Sequence of chain 46.C:
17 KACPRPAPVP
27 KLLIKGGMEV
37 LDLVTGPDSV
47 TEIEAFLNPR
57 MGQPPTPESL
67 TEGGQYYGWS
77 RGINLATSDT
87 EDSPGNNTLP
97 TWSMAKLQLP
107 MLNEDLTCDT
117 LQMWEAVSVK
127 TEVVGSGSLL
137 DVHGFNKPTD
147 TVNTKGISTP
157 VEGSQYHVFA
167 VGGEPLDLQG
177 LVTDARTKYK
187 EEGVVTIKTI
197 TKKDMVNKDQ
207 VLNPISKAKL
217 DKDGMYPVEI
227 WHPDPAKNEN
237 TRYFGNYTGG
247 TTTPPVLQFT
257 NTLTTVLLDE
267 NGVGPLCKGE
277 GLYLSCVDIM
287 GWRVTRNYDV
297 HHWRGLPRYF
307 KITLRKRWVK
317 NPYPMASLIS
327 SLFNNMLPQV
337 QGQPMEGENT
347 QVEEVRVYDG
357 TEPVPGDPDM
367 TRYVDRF

Sequence of chain 46.B:
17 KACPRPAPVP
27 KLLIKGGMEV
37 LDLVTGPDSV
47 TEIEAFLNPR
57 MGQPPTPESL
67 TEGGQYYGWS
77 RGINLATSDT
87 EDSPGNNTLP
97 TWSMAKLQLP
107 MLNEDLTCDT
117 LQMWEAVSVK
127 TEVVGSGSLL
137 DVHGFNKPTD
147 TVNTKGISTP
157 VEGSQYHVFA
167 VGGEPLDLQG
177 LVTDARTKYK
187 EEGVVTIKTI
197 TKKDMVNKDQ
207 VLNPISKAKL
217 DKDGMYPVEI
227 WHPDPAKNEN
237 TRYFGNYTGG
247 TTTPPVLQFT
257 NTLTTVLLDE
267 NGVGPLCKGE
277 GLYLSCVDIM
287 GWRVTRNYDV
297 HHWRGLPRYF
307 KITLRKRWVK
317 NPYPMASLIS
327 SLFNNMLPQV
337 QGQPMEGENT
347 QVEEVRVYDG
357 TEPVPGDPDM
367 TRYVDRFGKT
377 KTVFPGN

The protein below binds the small molecule below.
Small molecule (SMILES): CC(=O)N[C@H]1[C@H]([C@H](O)[C@H](O)CO)O[C@@](O[C@H]2[C@@H](O)[C@@H](CO)O[C@@H](O[C@H]3[C@H](O)[C@@H](O)[C@H](O)O[C@@H]3CO)[C@@H]2O)(C(=O)O)C[C@@H]1O

Binding-site contacts:
Ligand atom O3 contacts residue ASN80 of chain 46.B at 3.9 Å.
Ligand atom O1B contacts residue TYR72 of chain 46.B at 3.8 Å.
Ligand atom N5 contacts residue TYR72 of chain 46.B at 2.8 Å (h-bond).
Ligand atom O4 contacts residue GLY78 of chain 46.B at 3.1 Å.
Ligand atom O1A contacts residue ARG77 of chain 46.B at 3.2 Å (salt-bridge).
Ligand atom O4 contacts residue ILE79 of chain 46.B at 3.8 Å.
Ligand atom O4 contacts residue VAL296 of chain 46.B at 4.2 Å.
Ligand atom C2 contacts residue GLY78 of chain 46.B at 3.9 Å.
Ligand atom C1 contacts residue ARG77 of chain 46.B at 3.3 Å.
Ligand atom O3 contacts residue VAL296 of chain 46.B at 3.9 Å.
Ligand atom C5 contacts residue TYR72 of chain 46.B at 3.7 Å (hydrophobic).
Ligand atom C4 contacts residue HIS298 of chain 46.B at 3.5 Å.
Ligand atom O4 contacts residue ASN80 of chain 46.B at 4.3 Å.
Ligand atom C11 contacts residue ASP85 of chain 46.C at 3.7 Å.
Ligand atom O4 contacts residue HIS298 of chain 46.B at 3.1 Å (h-bond).
Ligand atom C5 contacts residue ASN93 of chain 46.B at 4.0 Å.
Ligand atom O6 contacts residue ASN93 of chain 46.B at 3.5 Å (h-bond).
Ligand atom C3 contacts residue GLY78 of chain 46.B at 3.8 Å.
Ligand atom C3 contacts residue HIS298 of chain 46.B at 3.5 Å.
Ligand atom C4 contacts residue GLY78 of chain 46.B at 3.3 Å.
Ligand atom C4 contacts residue ARG77 of chain 46.B at 3.8 Å.
Ligand atom C2 contacts residue VAL296 of chain 46.B at 4.3 Å (hydrophobic).
Ligand atom O4 contacts residue THR291 of chain 46.B at 3.3 Å.
Ligand atom C4 contacts residue TYR72 of chain 46.B at 3.9 Å (hydrophobic).
Ligand atom C1 contacts residue TYR72 of chain 46.B at 3.7 Å (hydrophobic).
Ligand atom C3 contacts residue VAL296 of chain 46.B at 3.5 Å (hydrophobic).
Ligand atom C3 contacts residue ARG77 of chain 46.B at 4.0 Å.
Ligand atom C3 contacts residue GLY78 of chain 46.B at 3.8 Å.
Ligand atom C11 contacts residue TYR72 of chain 46.B at 3.5 Å (hydrophobic).
Ligand atom C5 contacts residue ARG77 of chain 46.B at 4.2 Å.
Ligand atom C1 contacts residue GLY78 of chain 46.B at 4.1 Å.
Ligand atom O3 contacts residue GLY78 of chain 46.B at 3.0 Å.
Ligand atom O3 contacts residue ARG77 of chain 46.B at 4.1 Å.
Ligand atom C10 contacts residue TYR72 of chain 46.B at 3.6 Å (hydrophobic).
Ligand atom O1A contacts residue TYR72 of chain 46.B at 3.0 Å.
Ligand atom O1B contacts residue ARG77 of chain 46.B at 2.7 Å (salt-bridge).
Ligand atom C6 contacts residue ASN93 of chain 46.B at 3.2 Å.
Ligand atom C6 contacts residue TYR72 of chain 46.B at 3.9 Å (hydrophobic).
Ligand atom O1A contacts residue GLY78 of chain 46.B at 3.9 Å.
Ligand atom C9 contacts residue ARG77 of chain 46.B at 3.5 Å.